The protein below binds the small molecule below.
Small molecule (SMILES): CC(=O)N[C@H]1[C@H](O[C@H]2[C@H](O)[C@@H](NC(C)=O)CO[C@@H]2CO)O[C@H](CO)[C@@H](O)[C@@H]1O

Binding-site contacts:
Ligand atom O6 contacts residue ARG410 of chain 1.E at 4.1 Å.
Ligand atom N2 contacts residue ASN263 of chain 1.E at 2.9 Å (h-bond).
Ligand atom C8 contacts residue GLN261 of chain 1.E at 3.2 Å.
Ligand atom N2 contacts residue GLN261 of chain 1.E at 3.5 Å.
Ligand atom C7 contacts residue GLN261 of chain 1.E at 4.2 Å.
Ligand atom C8 contacts residue SER301 of chain 1.E at 3.9 Å.
Ligand atom C8 contacts residue ASN299 of chain 1.E at 3.5 Å.
Ligand atom C7 contacts residue ASN263 of chain 1.E at 3.5 Å.
Ligand atom O7 contacts residue ASN263 of chain 1.E at 3.8 Å.
Ligand atom C7 contacts residue ASN299 of chain 1.E at 4.5 Å.
Ligand atom C1 contacts residue ASN263 of chain 1.E at 1.5 Å.
Ligand atom C1 contacts residue GLN261 of chain 1.E at 4.4 Å.
Ligand atom C5 contacts residue ASN263 of chain 1.E at 3.8 Å.
Ligand atom C3 contacts residue ASN263 of chain 1.E at 3.9 Å.
Ligand atom C8 contacts residue ILE262 of chain 1.E at 4.5 Å (hydrophobic).
Ligand atom O7 contacts residue ASN299 of chain 1.E at 4.4 Å.
Ligand atom O5 contacts residue ASN263 of chain 1.E at 2.5 Å (h-bond).
Ligand atom C4 contacts residue ASN263 of chain 1.E at 4.4 Å.
Ligand atom C8 contacts residue VAL300 of chain 1.E at 3.8 Å (hydrophobic).
Ligand atom C8 contacts residue ASN263 of chain 1.E at 4.1 Å.
Ligand atom C2 contacts residue ASN263 of chain 1.E at 2.5 Å.

Sequence of chain 1.E:
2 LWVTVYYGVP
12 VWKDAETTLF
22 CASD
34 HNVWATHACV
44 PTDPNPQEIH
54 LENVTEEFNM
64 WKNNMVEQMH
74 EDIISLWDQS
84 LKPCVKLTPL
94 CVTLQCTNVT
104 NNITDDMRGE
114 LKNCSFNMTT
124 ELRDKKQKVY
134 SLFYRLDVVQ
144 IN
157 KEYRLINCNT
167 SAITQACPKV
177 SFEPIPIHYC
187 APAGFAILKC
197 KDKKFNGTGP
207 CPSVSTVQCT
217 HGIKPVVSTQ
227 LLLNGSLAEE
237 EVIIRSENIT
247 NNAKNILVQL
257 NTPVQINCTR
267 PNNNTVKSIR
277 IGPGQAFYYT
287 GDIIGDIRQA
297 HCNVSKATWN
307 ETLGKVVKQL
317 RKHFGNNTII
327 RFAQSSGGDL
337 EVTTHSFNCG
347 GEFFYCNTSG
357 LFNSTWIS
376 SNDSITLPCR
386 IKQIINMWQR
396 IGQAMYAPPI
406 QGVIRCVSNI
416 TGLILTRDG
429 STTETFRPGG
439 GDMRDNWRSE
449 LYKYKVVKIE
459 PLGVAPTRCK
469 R